A protein and the small-molecule ligand that binds it are described below.
Small molecule (SMILES): CC(=O)N[C@@H]1[C@@H](O)[C@H](O)[C@@H](CO)O[C@H]1O

Binding-site contacts:
Ligand atom C3 contacts residue ASN126 of chain 2.A at 3.8 Å.
Ligand atom C5 contacts residue ASN126 of chain 2.A at 3.7 Å.
Ligand atom C2 contacts residue ASN126 of chain 2.A at 2.5 Å.
Ligand atom C8 contacts residue ASN126 of chain 2.A at 3.9 Å.
Ligand atom C8 contacts residue GLU123 of chain 2.A at 3.6 Å.
Ligand atom O7 contacts residue ASN126 of chain 2.A at 4.5 Å.
Ligand atom O5 contacts residue ASN126 of chain 2.A at 2.4 Å (h-bond).
Ligand atom C7 contacts residue ASN126 of chain 2.A at 3.6 Å.
Ligand atom C1 contacts residue ASN126 of chain 2.A at 1.4 Å.
Ligand atom C4 contacts residue ASN126 of chain 2.A at 4.2 Å.
Ligand atom N2 contacts residue ASN126 of chain 2.A at 2.7 Å (h-bond).

Sequence of chain 2.A:
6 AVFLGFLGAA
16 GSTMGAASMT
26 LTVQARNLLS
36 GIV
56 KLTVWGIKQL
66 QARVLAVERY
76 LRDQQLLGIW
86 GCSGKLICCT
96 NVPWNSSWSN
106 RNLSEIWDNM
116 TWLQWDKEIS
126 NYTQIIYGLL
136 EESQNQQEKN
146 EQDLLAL